Binding-site contacts:
Ligand atom O3 contacts residue GLU71 of chain 2.B at 4.4 Å.
Ligand atom O7 contacts residue GLU71 of chain 2.B at 3.8 Å.
Ligand atom C7 contacts residue ASN81 of chain 2.B at 3.6 Å.
Ligand atom C3 contacts residue ASN81 of chain 2.B at 3.7 Å.
Ligand atom O6 contacts residue ARG289 of chain 2.A at 4.3 Å.
Ligand atom C4 contacts residue ASN81 of chain 2.B at 4.1 Å.
Ligand atom C8 contacts residue LYS74 of chain 2.B at 3.6 Å.
Ligand atom C7 contacts residue ASN78 of chain 2.B at 3.8 Å.
Ligand atom N2 contacts residue ASN81 of chain 2.B at 2.8 Å (h-bond).
Ligand atom O7 contacts residue ASN78 of chain 2.B at 3.5 Å (h-bond).
Ligand atom O7 contacts residue ASN81 of chain 2.B at 4.0 Å.
Ligand atom C8 contacts residue GLY77 of chain 2.B at 3.8 Å.
Ligand atom C5 contacts residue ASN81 of chain 2.B at 3.6 Å.
Ligand atom N2 contacts residue GLU71 of chain 2.B at 4.2 Å.
Ligand atom C2 contacts residue ASN81 of chain 2.B at 2.3 Å.
Ligand atom O7 contacts residue LYS74 of chain 2.B at 2.6 Å (salt-bridge).
Ligand atom C1 contacts residue ASN81 of chain 2.B at 1.4 Å.
Ligand atom C8 contacts residue ASN78 of chain 2.B at 3.9 Å.
Ligand atom C7 contacts residue GLU71 of chain 2.B at 3.5 Å.
Ligand atom O5 contacts residue ASN81 of chain 2.B at 2.4 Å (h-bond).
Ligand atom C8 contacts residue GLU71 of chain 2.B at 3.2 Å.
Ligand atom O6 contacts residue ARG84 of chain 2.B at 4.0 Å.
Ligand atom O5 contacts residue ARG84 of chain 2.B at 4.4 Å.
Ligand atom C7 contacts residue LYS74 of chain 2.B at 3.5 Å.

Sequence of chain 2.B:
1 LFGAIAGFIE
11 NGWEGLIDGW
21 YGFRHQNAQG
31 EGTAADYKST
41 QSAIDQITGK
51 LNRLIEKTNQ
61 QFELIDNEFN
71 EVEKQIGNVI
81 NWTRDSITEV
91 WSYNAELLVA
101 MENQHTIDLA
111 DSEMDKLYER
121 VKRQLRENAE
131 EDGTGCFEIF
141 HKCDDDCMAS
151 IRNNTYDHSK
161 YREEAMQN

The small molecule below binds the protein below.
Small molecule (SMILES): CC(=O)N[C@@H]1[C@@H](O)[C@H](O)[C@@H](CO)O[C@H]1O

Sequence of chain 2.A:
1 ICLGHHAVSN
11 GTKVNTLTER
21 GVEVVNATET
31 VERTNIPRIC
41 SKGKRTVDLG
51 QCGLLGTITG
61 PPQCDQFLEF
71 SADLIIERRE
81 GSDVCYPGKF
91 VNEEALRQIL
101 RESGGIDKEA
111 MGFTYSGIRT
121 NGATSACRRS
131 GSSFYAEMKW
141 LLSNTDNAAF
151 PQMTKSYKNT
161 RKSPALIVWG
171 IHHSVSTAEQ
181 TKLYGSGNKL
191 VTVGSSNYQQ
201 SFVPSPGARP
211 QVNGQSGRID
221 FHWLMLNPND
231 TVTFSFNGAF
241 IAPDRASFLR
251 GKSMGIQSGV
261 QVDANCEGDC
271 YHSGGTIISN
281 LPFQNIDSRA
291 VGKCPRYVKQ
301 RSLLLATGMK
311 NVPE